The protein below binds the small molecule below.
Small molecule (SMILES): CC(=O)N[C@@H]1[C@@H](O)[C@H](O)[C@@H](CO)O[C@H]1O

Binding-site contacts:
Ligand atom C7 contacts residue ASN51 of chain 1.A at 3.4 Å.
Ligand atom O5 contacts residue ASN51 of chain 1.A at 2.4 Å (h-bond).
Ligand atom C8 contacts residue ILE20 of chain 1.A at 3.9 Å (hydrophobic).
Ligand atom C8 contacts residue ASN49 of chain 1.A at 3.4 Å.
Ligand atom O7 contacts residue GLN19 of chain 1.A at 4.1 Å.
Ligand atom C2 contacts residue ASN49 of chain 1.A at 4.3 Å.
Ligand atom C1 contacts residue ASN49 of chain 1.A at 4.4 Å.
Ligand atom C7 contacts residue GLN19 of chain 1.A at 4.3 Å.
Ligand atom C8 contacts residue GLN19 of chain 1.A at 3.7 Å.
Ligand atom C3 contacts residue ASN51 of chain 1.A at 3.8 Å.
Ligand atom C8 contacts residue GLN21 of chain 1.A at 3.5 Å.
Ligand atom C2 contacts residue ASN51 of chain 1.A at 2.5 Å.
Ligand atom O7 contacts residue ASN51 of chain 1.A at 3.5 Å (h-bond).
Ligand atom C4 contacts residue ASN51 of chain 1.A at 4.2 Å.
Ligand atom N2 contacts residue ASN49 of chain 1.A at 3.3 Å (h-bond).
Ligand atom C5 contacts residue ASN51 of chain 1.A at 3.7 Å.
Ligand atom N2 contacts residue ASN51 of chain 1.A at 2.9 Å (h-bond).
Ligand atom C8 contacts residue ASN51 of chain 1.A at 4.5 Å.
Ligand atom C7 contacts residue ASN49 of chain 1.A at 4.1 Å.
Ligand atom C1 contacts residue ASN51 of chain 1.A at 1.4 Å.

Sequence of chain 1.A:
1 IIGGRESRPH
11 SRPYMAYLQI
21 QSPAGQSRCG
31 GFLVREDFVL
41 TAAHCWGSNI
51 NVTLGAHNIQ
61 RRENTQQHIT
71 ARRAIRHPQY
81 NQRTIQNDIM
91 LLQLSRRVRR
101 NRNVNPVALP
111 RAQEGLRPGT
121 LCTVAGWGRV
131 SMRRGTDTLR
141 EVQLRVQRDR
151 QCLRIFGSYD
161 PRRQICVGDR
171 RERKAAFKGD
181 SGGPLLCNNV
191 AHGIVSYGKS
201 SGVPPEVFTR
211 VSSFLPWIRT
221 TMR